Binding-site contacts:
Ligand atom C9 contacts residue GLN226 of chain 1.C at 4.1 Å.
Ligand atom C5 contacts residue GLY135 of chain 1.C at 3.7 Å.
Ligand atom O1A contacts residue SER136 of chain 1.C at 3.2 Å.
Ligand atom C11 contacts residue TRP153 of chain 1.C at 3.5 Å (hydrophobic).
Ligand atom O9 contacts residue GLN226 of chain 1.C at 3.4 Å (h-bond).
Ligand atom O1B contacts residue GLN226 of chain 1.C at 2.5 Å (h-bond).
Ligand atom O7 contacts residue LEU194 of chain 1.C at 3.5 Å.
Ligand atom O1B contacts residue SER137 of chain 1.C at 3.8 Å.
Ligand atom O8 contacts residue TRP153 of chain 1.C at 3.7 Å.
Ligand atom C2 contacts residue GLN226 of chain 1.C at 3.8 Å.
Ligand atom C1 contacts residue SER137 of chain 1.C at 3.7 Å.
Ligand atom C9 contacts residue TYR98 of chain 1.C at 3.1 Å (hydrophobic).
Ligand atom O1A contacts residue GLN226 of chain 1.C at 4.0 Å.
Ligand atom O4 contacts residue GLN226 of chain 1.C at 3.5 Å (h-bond).
Ligand atom C8 contacts residue TYR98 of chain 1.C at 3.8 Å (hydrophobic).
Ligand atom N5 contacts residue GLY135 of chain 1.C at 2.9 Å (h-bond).
Ligand atom C1 contacts residue GLN226 of chain 1.C at 3.2 Å.
Ligand atom O1B contacts residue SER136 of chain 1.C at 2.5 Å (h-bond).
Ligand atom C6 contacts residue GLU190 of chain 1.C at 3.7 Å.
Ligand atom C11 contacts residue GLY135 of chain 1.C at 3.8 Å.
Ligand atom O9 contacts residue GLU190 of chain 1.C at 3.0 Å (salt-bridge).
Ligand atom C9 contacts residue TRP153 of chain 1.C at 3.6 Å (hydrophobic).
Ligand atom O8 contacts residue TYR98 of chain 1.C at 3.2 Å.
Ligand atom C4 contacts residue GLY135 of chain 1.C at 3.7 Å.
Ligand atom C9 contacts residue HIS183 of chain 1.C at 3.4 Å.
Ligand atom O10 contacts residue LEU194 of chain 1.C at 3.8 Å.
Ligand atom O9 contacts residue TYR98 of chain 1.C at 2.7 Å (h-bond).
Ligand atom O8 contacts residue GLN226 of chain 1.C at 2.7 Å (h-bond).
Ligand atom C8 contacts residue GLN226 of chain 1.C at 3.5 Å.
Ligand atom O9 contacts residue HIS183 of chain 1.C at 3.5 Å (h-bond).
Ligand atom C1 contacts residue SER136 of chain 1.C at 3.2 Å.
Ligand atom C10 contacts residue GLY135 of chain 1.C at 3.7 Å.
Ligand atom C7 contacts residue TRP153 of chain 1.C at 3.5 Å (hydrophobic).
Ligand atom O1A contacts residue SER137 of chain 1.C at 2.8 Å (h-bond).
Ligand atom O9 contacts residue GLY228 of chain 1.C at 4.0 Å.
Ligand atom O3 contacts residue GLN226 of chain 1.C at 3.5 Å (h-bond).
Ligand atom C8 contacts residue TRP153 of chain 1.C at 3.8 Å (hydrophobic).
Ligand atom C11 contacts residue THR155 of chain 1.C at 3.9 Å.
Ligand atom C9 contacts residue GLU190 of chain 1.C at 3.3 Å.
Ligand atom O6 contacts residue GLN226 of chain 1.C at 4.0 Å.

Sequence of chain 1.C:
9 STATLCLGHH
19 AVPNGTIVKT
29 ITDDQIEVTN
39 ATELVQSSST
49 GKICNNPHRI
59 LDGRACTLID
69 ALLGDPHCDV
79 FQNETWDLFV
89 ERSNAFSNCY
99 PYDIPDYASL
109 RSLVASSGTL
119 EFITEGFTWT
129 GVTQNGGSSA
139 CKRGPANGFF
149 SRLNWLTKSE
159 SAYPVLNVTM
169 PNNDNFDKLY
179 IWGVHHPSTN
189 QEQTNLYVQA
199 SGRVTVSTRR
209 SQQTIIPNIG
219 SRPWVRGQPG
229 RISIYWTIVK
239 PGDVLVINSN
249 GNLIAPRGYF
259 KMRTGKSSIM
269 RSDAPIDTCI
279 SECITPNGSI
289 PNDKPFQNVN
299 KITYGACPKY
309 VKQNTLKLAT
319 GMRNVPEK

The small molecule below binds the protein below.
Small molecule (SMILES): CC(=O)N[C@@H]1[C@@H](O[C@@H]2O[C@H](CO)[C@H](O)[C@H](O[C@]3(C(=O)O)C[C@H](O)[C@@H](NC(C)=O)[C@H]([C@H](O)[C@H](O)CO)O3)[C@H]2O)[C@H](O)[C@@H](CO)O[C@H]1O